The small molecule below binds the protein below.
Small molecule (SMILES): OC[C@@H](O)[C@@H](O)[C@H](O)[C@@H](O)CO

Sequence of chain 1.B:
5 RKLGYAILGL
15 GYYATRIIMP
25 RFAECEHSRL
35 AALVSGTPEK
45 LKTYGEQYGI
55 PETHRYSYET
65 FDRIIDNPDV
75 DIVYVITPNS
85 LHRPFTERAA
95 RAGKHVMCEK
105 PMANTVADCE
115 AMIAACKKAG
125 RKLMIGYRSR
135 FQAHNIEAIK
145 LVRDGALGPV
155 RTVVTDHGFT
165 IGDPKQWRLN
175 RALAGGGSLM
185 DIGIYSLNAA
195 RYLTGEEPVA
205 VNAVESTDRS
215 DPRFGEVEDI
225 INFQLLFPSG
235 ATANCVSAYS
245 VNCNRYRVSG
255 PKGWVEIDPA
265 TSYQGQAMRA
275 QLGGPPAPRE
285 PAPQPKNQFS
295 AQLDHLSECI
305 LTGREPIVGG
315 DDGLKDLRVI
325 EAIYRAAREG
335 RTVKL

Binding-site contacts:
Ligand atom C6 contacts residue ILE304 of chain 1.B at 4.2 Å (hydrophobic).
Ligand atom C1 contacts residue VAL74 of chain 1.B at 3.5 Å (hydrophobic).
Ligand atom O1 contacts residue ASN71 of chain 1.B at 4.3 Å.
Ligand atom O1 contacts residue VAL74 of chain 1.B at 3.3 Å (h-bond).
Ligand atom C2 contacts residue ARG125 of chain 1.B at 4.3 Å.
Ligand atom O3 contacts residue ARG125 of chain 1.B at 4.1 Å.
Ligand atom O2 contacts residue HIS99 of chain 1.B at 3.8 Å.
Ligand atom O5 contacts residue HIS99 of chain 1.B at 2.9 Å (h-bond).
Ligand atom C3 contacts residue HIS99 of chain 1.B at 4.3 Å.
Ligand atom O1 contacts residue LYS98 of chain 1.B at 3.0 Å (salt-bridge).
Ligand atom C2 contacts residue ASP75 of chain 1.B at 4.4 Å.
Ligand atom O2 contacts residue LYS98 of chain 1.B at 3.9 Å.
Ligand atom O2 contacts residue ASP75 of chain 1.B at 3.1 Å (salt-bridge).
Ligand atom O6 contacts residue ILE304 of chain 1.B at 3.9 Å.
Ligand atom C2 contacts residue LYS98 of chain 1.B at 4.4 Å.
Ligand atom C1 contacts residue ASP75 of chain 1.B at 3.7 Å.
Ligand atom O4 contacts residue HIS99 of chain 1.B at 3.8 Å.
Ligand atom C4 contacts residue HIS99 of chain 1.B at 3.2 Å.
Ligand atom C2 contacts residue GLY97 of chain 1.B at 3.3 Å.
Ligand atom C3 contacts residue GLY97 of chain 1.B at 4.0 Å.
Ligand atom O4 contacts residue ASP75 of chain 1.B at 2.5 Å (salt-bridge).
Ligand atom O2 contacts residue GLY97 of chain 1.B at 3.2 Å (h-bond).
Ligand atom C5 contacts residue HIS99 of chain 1.B at 3.7 Å.
Ligand atom O1 contacts residue PRO72 of chain 1.B at 4.4 Å.
Ligand atom O2 contacts residue VAL74 of chain 1.B at 3.9 Å.
Ligand atom O5 contacts residue ILE304 of chain 1.B at 3.9 Å.
Ligand atom C1 contacts residue LYS98 of chain 1.B at 4.0 Å.
Ligand atom C6 contacts residue ASP75 of chain 1.B at 3.9 Å.
Ligand atom C3 contacts residue ARG125 of chain 1.B at 3.9 Å.
Ligand atom O2 contacts residue ARG125 of chain 1.B at 4.3 Å.
Ligand atom C4 contacts residue ASP75 of chain 1.B at 3.9 Å.
Ligand atom C4 contacts residue ARG125 of chain 1.B at 4.5 Å.
Ligand atom C2 contacts residue VAL74 of chain 1.B at 4.3 Å (hydrophobic).